Binding-site contacts:
Ligand atom C5 contacts residue LEU176 of chain 1.A at 3.3 Å (hydrophobic).
Ligand atom C1 contacts residue GLU130 of chain 1.A at 3.7 Å.
Ligand atom C7 contacts residue LEU176 of chain 1.A at 4.2 Å (hydrophobic).
Ligand atom N1 contacts residue THR186 of chain 1.A at 4.3 Å.
Ligand atom C6 contacts residue LEU176 of chain 1.A at 3.7 Å (hydrophobic).
Ligand atom C3 contacts residue LEU176 of chain 1.A at 4.2 Å (hydrophobic).
Ligand atom C7 contacts residue THR186 of chain 1.A at 4.1 Å.
Ligand atom C contacts residue GLU130 of chain 1.A at 3.7 Å.
Ligand atom C4 contacts residue LEU176 of chain 1.A at 3.6 Å (hydrophobic).
Ligand atom C6 contacts residue THR186 of chain 1.A at 3.6 Å.
Ligand atom C4 contacts residue LEU52 of chain 1.A at 4.0 Å (hydrophobic).
Ligand atom C4 contacts residue ALA73 of chain 1.A at 4.1 Å (hydrophobic).
Ligand atom CL contacts residue TYR125 of chain 1.A at 4.1 Å.
Ligand atom N contacts residue ASP187 of chain 1.A at 4.2 Å.
Ligand atom C contacts residue GLU173 of chain 1.A at 3.9 Å.
Ligand atom S contacts residue GLU130 of chain 1.A at 4.1 Å.
Ligand atom C3 contacts residue PHE330 of chain 1.A at 3.4 Å (hydrophobic).
Ligand atom C7 contacts residue VAL60 of chain 1.A at 3.7 Å (hydrophobic).
Ligand atom C6 contacts residue MET123 of chain 1.A at 4.1 Å (hydrophobic).
Ligand atom C1 contacts residue LEU52 of chain 1.A at 3.7 Å (hydrophobic).
Ligand atom CL contacts residue VAL107 of chain 1.A at 4.3 Å.
Ligand atom S contacts residue GLY53 of chain 1.A at 4.2 Å.
Ligand atom C5 contacts residue ALA73 of chain 1.A at 3.6 Å (hydrophobic).
Ligand atom N contacts residue ASN174 of chain 1.A at 3.5 Å (h-bond).
Ligand atom N1 contacts residue GLU130 of chain 1.A at 2.7 Å (salt-bridge).
Ligand atom C4 contacts residue PHE330 of chain 1.A at 4.0 Å (hydrophobic).
Ligand atom CL contacts residue VAL126 of chain 1.A at 3.8 Å.
Ligand atom CL contacts residue GLU124 of chain 1.A at 3.1 Å.
Ligand atom N1 contacts residue ASN174 of chain 1.A at 4.4 Å.
Ligand atom C3 contacts residue LEU52 of chain 1.A at 4.0 Å (hydrophobic).
Ligand atom CL contacts residue ALA73 of chain 1.A at 3.4 Å.
Ligand atom S contacts residue VAL60 of chain 1.A at 3.8 Å.
Ligand atom C contacts residue THR186 of chain 1.A at 4.2 Å.
Ligand atom CL contacts residue LEU176 of chain 1.A at 3.5 Å.
Ligand atom N contacts residue THR186 of chain 1.A at 3.9 Å.
Ligand atom C6 contacts residue ALA73 of chain 1.A at 4.1 Å (hydrophobic).
Ligand atom N contacts residue GLU173 of chain 1.A at 4.1 Å.
Ligand atom C2 contacts residue VAL60 of chain 1.A at 4.0 Å (hydrophobic).
Ligand atom C6 contacts residue VAL60 of chain 1.A at 4.0 Å (hydrophobic).
Ligand atom N1 contacts residue GLU173 of chain 1.A at 2.8 Å (salt-bridge).

Sequence of chain 1.A:
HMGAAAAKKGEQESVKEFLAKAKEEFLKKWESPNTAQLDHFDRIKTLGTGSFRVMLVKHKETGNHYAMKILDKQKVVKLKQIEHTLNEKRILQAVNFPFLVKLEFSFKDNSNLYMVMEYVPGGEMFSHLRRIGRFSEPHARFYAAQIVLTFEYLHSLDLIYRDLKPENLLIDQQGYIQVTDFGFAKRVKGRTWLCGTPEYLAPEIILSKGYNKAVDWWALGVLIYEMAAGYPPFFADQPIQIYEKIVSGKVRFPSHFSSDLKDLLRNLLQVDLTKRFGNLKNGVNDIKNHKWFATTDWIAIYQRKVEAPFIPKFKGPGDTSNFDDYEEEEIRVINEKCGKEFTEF

A small-molecule ligand and the protein it binds are described below.
Small molecule (SMILES): NC(=[NH2+])SCc1ccc(Cl)cc1